Sequence of chain 1.A:
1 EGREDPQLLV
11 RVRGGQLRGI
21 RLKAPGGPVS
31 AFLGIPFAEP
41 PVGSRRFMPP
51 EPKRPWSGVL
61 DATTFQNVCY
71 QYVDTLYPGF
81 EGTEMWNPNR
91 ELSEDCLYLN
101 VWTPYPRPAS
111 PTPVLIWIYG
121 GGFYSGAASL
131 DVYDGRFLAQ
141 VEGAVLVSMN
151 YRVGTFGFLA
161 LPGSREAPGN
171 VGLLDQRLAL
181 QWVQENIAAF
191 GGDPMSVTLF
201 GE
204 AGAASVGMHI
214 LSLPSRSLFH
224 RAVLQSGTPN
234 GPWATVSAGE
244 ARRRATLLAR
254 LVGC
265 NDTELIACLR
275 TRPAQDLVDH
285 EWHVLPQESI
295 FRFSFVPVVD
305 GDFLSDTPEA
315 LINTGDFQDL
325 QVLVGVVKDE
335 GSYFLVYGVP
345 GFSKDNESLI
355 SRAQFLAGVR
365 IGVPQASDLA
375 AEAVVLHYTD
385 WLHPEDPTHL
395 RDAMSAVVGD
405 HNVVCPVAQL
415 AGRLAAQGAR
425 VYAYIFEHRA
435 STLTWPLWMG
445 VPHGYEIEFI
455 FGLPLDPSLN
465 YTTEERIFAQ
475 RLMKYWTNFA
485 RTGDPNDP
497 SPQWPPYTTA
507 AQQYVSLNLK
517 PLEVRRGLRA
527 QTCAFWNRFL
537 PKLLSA

Binding-site contacts:
Ligand atom C6 contacts residue TYR124 of chain 1.A at 3.4 Å (hydrophobic).
Ligand atom C14 contacts residue TRP286 of chain 1.A at 3.8 Å (hydrophobic).
Ligand atom C2 contacts residue TYR337 of chain 1.A at 3.9 Å (hydrophobic).
Ligand atom O3 contacts residue ARG296 of chain 1.A at 3.9 Å.
Ligand atom C5 contacts residue ASP74 of chain 1.A at 4.0 Å.
Ligand atom C11 contacts residue TRP286 of chain 1.A at 3.6 Å (hydrophobic).
Ligand atom C4 contacts residue TYR124 of chain 1.A at 3.9 Å (hydrophobic).
Ligand atom C12 contacts residue ARG296 of chain 1.A at 3.7 Å.
Ligand atom C10 contacts residue TRP286 of chain 1.A at 3.5 Å (hydrophobic).
Ligand atom O3 contacts residue PHE297 of chain 1.A at 3.2 Å.
Ligand atom N3 contacts residue TYR124 of chain 1.A at 3.6 Å (h-bond).
Ligand atom C5 contacts residue TYR341 of chain 1.A at 3.5 Å (hydrophobic).
Ligand atom C3 contacts residue TYR337 of chain 1.A at 3.1 Å (hydrophobic).
Ligand atom C14 contacts residue TYR124 of chain 1.A at 3.9 Å (hydrophobic).
Ligand atom C4 contacts residue TYR337 of chain 1.A at 3.2 Å (hydrophobic).
Ligand atom C4 contacts residue SGB203 of chain 1.A at 3.4 Å.
Ligand atom N3 contacts residue TRP286 of chain 1.A at 3.1 Å.
Ligand atom C9 contacts residue TYR124 of chain 1.A at 3.6 Å (hydrophobic).
Ligand atom C5 contacts residue TYR124 of chain 1.A at 3.6 Å (hydrophobic).
Ligand atom C6 contacts residue TYR341 of chain 1.A at 3.2 Å (hydrophobic).
Ligand atom N2 contacts residue TYR341 of chain 1.A at 3.5 Å.
Ligand atom C8 contacts residue TRP286 of chain 1.A at 3.1 Å (hydrophobic).
Ligand atom C12 contacts residue PHE297 of chain 1.A at 3.8 Å (hydrophobic).
Ligand atom C9 contacts residue TRP286 of chain 1.A at 3.4 Å (hydrophobic).
Ligand atom C3 contacts residue SGB203 of chain 1.A at 3.3 Å.
Ligand atom O2 contacts residue TYR124 of chain 1.A at 3.5 Å (h-bond).
Ligand atom C12 contacts residue TYR124 of chain 1.A at 3.9 Å (hydrophobic).
Ligand atom C5 contacts residue TYR337 of chain 1.A at 3.6 Å (hydrophobic).
Ligand atom C12 contacts residue TRP286 of chain 1.A at 3.4 Å (hydrophobic).
Ligand atom N4 contacts residue GLU285 of chain 1.A at 3.5 Å (salt-bridge).
Ligand atom C13 contacts residue TRP286 of chain 1.A at 3.2 Å (hydrophobic).
Ligand atom C3 contacts residue TYR124 of chain 1.A at 4.0 Å (hydrophobic).
Ligand atom N2 contacts residue TYR124 of chain 1.A at 3.5 Å (h-bond).
Ligand atom C11 contacts residue TYR124 of chain 1.A at 3.8 Å (hydrophobic).
Ligand atom O3 contacts residue SER298 of chain 1.A at 2.9 Å (h-bond).
Ligand atom C7 contacts residue TYR341 of chain 1.A at 3.0 Å (hydrophobic).
Ligand atom C2 contacts residue TYR124 of chain 1.A at 3.8 Å (hydrophobic).
Ligand atom C8 contacts residue TYR124 of chain 1.A at 3.7 Å (hydrophobic).
Ligand atom C9 contacts residue TYR72 of chain 1.A at 3.9 Å (hydrophobic).
Ligand atom C10 contacts residue TYR124 of chain 1.A at 3.8 Å (hydrophobic).

The protein below binds the small molecule below.
Small molecule (SMILES): NC(=O)c1cc[n+](COC[n+]2ccccc2/C=N/O)cc1